Sequence of chain 3.A:
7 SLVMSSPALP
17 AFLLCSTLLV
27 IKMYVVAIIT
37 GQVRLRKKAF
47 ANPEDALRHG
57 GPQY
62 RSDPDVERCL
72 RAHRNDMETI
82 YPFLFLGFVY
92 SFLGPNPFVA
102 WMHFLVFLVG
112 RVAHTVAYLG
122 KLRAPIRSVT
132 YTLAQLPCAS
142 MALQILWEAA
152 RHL

Binding-site contacts:
Ligand atom O6 contacts residue LEU144 of chain 3.A at 4.0 Å.
Ligand atom C1 contacts residue SER141 of chain 3.A at 4.0 Å.
Ligand atom O1 contacts residue SER141 of chain 3.A at 3.4 Å.
Ligand atom C1' contacts residue LEU144 of chain 3.A at 4.4 Å (hydrophobic).
Ligand atom O6 contacts residue TRP148 of chain 3.A at 3.0 Å (h-bond).
Ligand atom C6 contacts residue TRP148 of chain 3.A at 4.1 Å (hydrophobic).
Ligand atom C6' contacts residue LEU137 of chain 3.A at 4.1 Å (hydrophobic).
Ligand atom C2' contacts residue ALA140 of chain 3.A at 4.4 Å (hydrophobic).
Ligand atom C2' contacts residue LEU137 of chain 3.A at 4.4 Å (hydrophobic).
Ligand atom C2 contacts residue PG41 of chain 3.G at 4.1 Å.
Ligand atom C1 contacts residue PG41 of chain 3.G at 4.1 Å.
Ligand atom C2' contacts residue PG41 of chain 3.G at 4.0 Å.
Ligand atom C4 contacts residue TRP148 of chain 3.A at 4.5 Å (hydrophobic).
Ligand atom C6' contacts residue ALA140 of chain 3.A at 4.0 Å (hydrophobic).
Ligand atom C5' contacts residue ALA140 of chain 3.A at 4.5 Å (hydrophobic).
Ligand atom C3 contacts residue GLN145 of chain 3.A at 4.1 Å.
Ligand atom O2 contacts residue GLN145 of chain 3.A at 3.4 Å (h-bond).
Ligand atom O3 contacts residue GLN145 of chain 3.A at 3.3 Å.
Ligand atom C4' contacts residue ALA140 of chain 3.A at 4.0 Å (hydrophobic).
Ligand atom C1' contacts residue PG41 of chain 3.G at 3.8 Å.
Ligand atom C3' contacts residue LEU144 of chain 3.A at 4.4 Å (hydrophobic).
Ligand atom C3 contacts residue PG41 of chain 3.G at 4.1 Å.
Ligand atom C2' contacts residue LEU144 of chain 3.A at 4.5 Å (hydrophobic).
Ligand atom O2 contacts residue SER141 of chain 3.A at 2.6 Å (h-bond).
Ligand atom C4' contacts residue LEU137 of chain 3.A at 4.3 Å (hydrophobic).
Ligand atom C2 contacts residue GLN145 of chain 3.A at 3.8 Å.
Ligand atom O1 contacts residue LEU144 of chain 3.A at 4.1 Å.
Ligand atom C2' contacts residue SER141 of chain 3.A at 3.8 Å.
Ligand atom O5 contacts residue LEU144 of chain 3.A at 3.9 Å.
Ligand atom O2 contacts residue PG41 of chain 3.G at 3.2 Å (h-bond).
Ligand atom C2 contacts residue SER141 of chain 3.A at 3.4 Å.
Ligand atom C1' contacts residue SER141 of chain 3.A at 4.2 Å.
Ligand atom O1 contacts residue PG41 of chain 3.G at 4.0 Å.

A protein and the small-molecule ligand that binds it are described below.
Small molecule (SMILES): CCCCCCO[C@@H]1O[C@H](CO)[C@@H](O)[C@H](O)[C@H]1O